Binding-site contacts:
Ligand atom O4U contacts residue LEU132 of chain 1.B at 2.9 Å (h-bond).
Ligand atom O4D contacts residue PHE167 of chain 1.B at 3.5 Å.
Ligand atom O2U contacts residue PRO129 of chain 1.B at 3.5 Å.
Ligand atom O3D contacts residue VAL334 of chain 1.B at 2.5 Å (h-bond).
Ligand atom O1E contacts residue LYS26 of chain 1.B at 2.9 Å (salt-bridge).
Ligand atom O7 contacts residue ASN27 of chain 1.B at 3.4 Å.
Ligand atom O1A contacts residue SER169 of chain 1.B at 2.6 Å (h-bond).
Ligand atom C5U contacts residue PRO129 of chain 1.B at 3.3 Å (hydrophobic).
Ligand atom O4U contacts residue HIS133 of chain 1.B at 3.6 Å.
Ligand atom C4U contacts residue PRO129 of chain 1.B at 3.1 Å (hydrophobic).
Ligand atom O1B contacts residue VAL170 of chain 1.B at 3.5 Å.
Ligand atom C2U contacts residue ASP131 of chain 1.B at 3.5 Å.
Ligand atom N3U contacts residue ASP131 of chain 1.B at 2.8 Å (salt-bridge).
Ligand atom O4U contacts residue PRO129 of chain 1.B at 3.4 Å (h-bond).
Ligand atom C4 contacts residue ASP312 of chain 1.B at 3.4 Å.
Ligand atom N2 contacts residue ASN27 of chain 1.B at 3.5 Å (h-bond).
Ligand atom O1E contacts residue ASN27 of chain 1.B at 3.4 Å (h-bond).
Ligand atom C5U contacts residue SER169 of chain 1.B at 3.4 Å.
Ligand atom O2U contacts residue ASP131 of chain 1.B at 3.5 Å (salt-bridge).
Ligand atom O4 contacts residue PHE335 of chain 1.B at 3.4 Å.
Ligand atom C5D contacts residue PHE167 of chain 1.B at 3.5 Å (hydrophobic).
Ligand atom O2A contacts residue VAL170 of chain 1.B at 2.8 Å (h-bond).
Ligand atom C8 contacts residue ALA100 of chain 1.B at 3.5 Å (hydrophobic).
Ligand atom O2B contacts residue ARG128 of chain 1.B at 3.1 Å (salt-bridge).
Ligand atom O2A contacts residue SER169 of chain 1.B at 3.4 Å.
Ligand atom C2 contacts residue ASN27 of chain 1.B at 3.4 Å.
Ligand atom O2D contacts residue SER127 of chain 1.B at 3.0 Å (h-bond).
Ligand atom C8 contacts residue ASN27 of chain 1.B at 3.4 Å.
Ligand atom O1B contacts residue GLY171 of chain 1.B at 2.8 Å (h-bond).
Ligand atom C7 contacts residue ASN27 of chain 1.B at 3.3 Å.
Ligand atom O4U contacts residue ILE130 of chain 1.B at 3.1 Å.
Ligand atom O4U contacts residue ASP131 of chain 1.B at 3.4 Å (salt-bridge).
Ligand atom O1 contacts residue ARG128 of chain 1.B at 3.5 Å (salt-bridge).
Ligand atom O4 contacts residue ASP312 of chain 1.B at 2.6 Å (salt-bridge).
Ligand atom C3D contacts residue VAL334 of chain 1.B at 3.4 Å (hydrophobic).
Ligand atom O2D contacts residue PRO129 of chain 1.B at 3.5 Å.
Ligand atom N3U contacts residue PRO129 of chain 1.B at 3.3 Å (h-bond).
Ligand atom O3 contacts residue ASN27 of chain 1.B at 3.1 Å (h-bond).
Ligand atom O2D contacts residue ARG128 of chain 1.B at 3.2 Å.
Ligand atom O3 contacts residue ASP312 of chain 1.B at 3.3 Å (salt-bridge).

Sequence of chain 1.B:
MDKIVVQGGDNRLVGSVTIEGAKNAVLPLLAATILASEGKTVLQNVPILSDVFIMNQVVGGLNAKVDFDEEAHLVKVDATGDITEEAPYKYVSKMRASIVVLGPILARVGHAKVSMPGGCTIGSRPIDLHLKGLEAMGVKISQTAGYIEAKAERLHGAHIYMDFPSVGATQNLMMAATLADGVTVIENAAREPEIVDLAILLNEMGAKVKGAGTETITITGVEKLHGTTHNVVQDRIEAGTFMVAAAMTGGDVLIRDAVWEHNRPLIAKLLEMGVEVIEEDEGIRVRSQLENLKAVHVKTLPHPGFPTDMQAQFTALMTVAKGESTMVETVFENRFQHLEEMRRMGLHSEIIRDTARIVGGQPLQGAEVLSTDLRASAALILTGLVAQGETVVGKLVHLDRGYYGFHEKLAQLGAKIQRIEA

A protein and the small-molecule ligand that binds it are described below.
Small molecule (SMILES): C=C(O[C@H]1[C@H](O)[C@@H](CO)O[C@H](O[P](=O)(O)O[P](=O)(O)OC[C@H]2O[C@@H](n3ccc(=O)[nH]c3=O)[C@H](O)[C@@H]2O)[C@@H]1NC(C)=O)C(=O)O